This small molecule binds to this protein.
Small molecule (SMILES): O=C(NOC[C@H](O)CO)c1ccc(F)c(F)c1Nc1ccc(I)cc1F

Binding-site contacts:
Ligand atom C04 contacts residue CYS147 of chain 1.C at 3.7 Å (hydrophobic).
Ligand atom C18 contacts residue LYS37 of chain 1.C at 3.2 Å.
Ligand atom C06 contacts residue ASP148 of chain 1.C at 3.4 Å.
Ligand atom O22 contacts residue GLY17 of chain 1.C at 3.6 Å.
Ligand atom C12 contacts residue PHE149 of chain 1.C at 3.4 Å (hydrophobic).
Ligand atom C20 contacts residue GLY20 of chain 1.C at 3.6 Å.
Ligand atom C20 contacts residue LYS37 of chain 1.C at 3.6 Å.
Ligand atom F26 contacts residue VAL151 of chain 1.C at 3.4 Å.
Ligand atom I23 contacts residue VAL67 of chain 1.C at 3.1 Å.
Ligand atom O21 contacts residue GLY19 of chain 1.C at 3.7 Å.
Ligand atom O16 contacts residue LYS37 of chain 1.C at 2.9 Å (salt-bridge).
Ligand atom O21 contacts residue ATP1 of chain 1.K at 3.1 Å (h-bond).
Ligand atom O22 contacts residue ATP1 of chain 1.K at 2.5 Å (h-bond).
Ligand atom N15 contacts residue LYS37 of chain 1.C at 3.7 Å.
Ligand atom O22 contacts residue GLY20 of chain 1.C at 2.9 Å (h-bond).
Ligand atom F25 contacts residue VAL151 of chain 1.C at 3.3 Å.
Ligand atom C13 contacts residue PHE149 of chain 1.C at 3.4 Å (hydrophobic).
Ligand atom C12 contacts residue LEU155 of chain 1.C at 3.7 Å (hydrophobic).
Ligand atom F25 contacts residue LEU55 of chain 1.C at 3.4 Å.
Ligand atom C01 contacts residue ASP148 of chain 1.C at 3.6 Å.
Ligand atom C13 contacts residue LEU155 of chain 1.C at 3.6 Å (hydrophobic).
Ligand atom C02 contacts residue PHE149 of chain 1.C at 3.6 Å (hydrophobic).
Ligand atom C14 contacts residue LYS37 of chain 1.C at 3.6 Å.
Ligand atom N15 contacts residue ASP148 of chain 1.C at 3.6 Å.
Ligand atom F26 contacts residue GLY150 of chain 1.C at 3.7 Å.
Ligand atom O16 contacts residue ASP148 of chain 1.C at 3.6 Å.
Ligand atom F26 contacts residue PHE149 of chain 1.C at 3.4 Å.
Ligand atom F24 contacts residue ILE81 of chain 1.C at 3.4 Å.
Ligand atom F25 contacts residue PHE149 of chain 1.C at 3.4 Å.
Ligand atom C14 contacts residue ASP148 of chain 1.C at 3.8 Å.
Ligand atom C05 contacts residue MET83 of chain 1.C at 3.7 Å (hydrophobic).
Ligand atom C02 contacts residue ASP148 of chain 1.C at 3.5 Å.
Ligand atom F26 contacts residue SER152 of chain 1.C at 3.0 Å.
Ligand atom C19 contacts residue MET159 of chain 1.C at 3.6 Å (hydrophobic).
Ligand atom O22 contacts residue GLY19 of chain 1.C at 3.6 Å.
Ligand atom C20 contacts residue ATP1 of chain 1.K at 3.1 Å.
Ligand atom F24 contacts residue ASP148 of chain 1.C at 3.4 Å.
Ligand atom C03 contacts residue ASP148 of chain 1.C at 3.5 Å.
Ligand atom C18 contacts residue ATP1 of chain 1.K at 3.5 Å.
Ligand atom C05 contacts residue CYS147 of chain 1.C at 3.5 Å (hydrophobic).

Sequence of chain 1.C:
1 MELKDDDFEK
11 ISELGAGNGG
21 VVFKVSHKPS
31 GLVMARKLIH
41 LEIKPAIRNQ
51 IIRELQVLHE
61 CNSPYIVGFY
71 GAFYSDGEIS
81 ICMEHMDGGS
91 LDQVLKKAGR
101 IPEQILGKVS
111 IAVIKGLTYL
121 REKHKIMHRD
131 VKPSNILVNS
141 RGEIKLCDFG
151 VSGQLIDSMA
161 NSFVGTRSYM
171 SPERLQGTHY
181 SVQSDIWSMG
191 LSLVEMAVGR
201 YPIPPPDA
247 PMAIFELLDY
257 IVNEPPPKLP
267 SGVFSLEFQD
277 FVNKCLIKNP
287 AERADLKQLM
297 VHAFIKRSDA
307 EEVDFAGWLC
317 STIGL